Binding-site contacts:
Ligand atom C5 contacts residue ASN125 of chain 1.F at 3.5 Å.
Ligand atom O6 contacts residue SER127 of chain 1.F at 4.3 Å.
Ligand atom C1 contacts residue ASN113 of chain 1.F at 4.2 Å.
Ligand atom O7 contacts residue ASN125 of chain 1.F at 2.7 Å (h-bond).
Ligand atom C8 contacts residue ASN125 of chain 1.F at 4.1 Å.
Ligand atom C6 contacts residue ASN113 of chain 1.F at 3.9 Å.
Ligand atom C7 contacts residue ASN125 of chain 1.F at 2.9 Å.
Ligand atom N2 contacts residue ASN125 of chain 1.F at 2.7 Å (h-bond).
Ligand atom O5 contacts residue ASN125 of chain 1.F at 2.2 Å (h-bond).
Ligand atom C6 contacts residue VAL42 of chain 1.F at 4.4 Å (hydrophobic).
Ligand atom O6 contacts residue VAL42 of chain 1.F at 3.3 Å.
Ligand atom C2 contacts residue ASN125 of chain 1.F at 2.2 Å.
Ligand atom O5 contacts residue ASN113 of chain 1.F at 3.3 Å.
Ligand atom C4 contacts residue ASN125 of chain 1.F at 4.0 Å.
Ligand atom C3 contacts residue ASN125 of chain 1.F at 3.6 Å.
Ligand atom C5 contacts residue ASN113 of chain 1.F at 4.3 Å.
Ligand atom C1 contacts residue ASN125 of chain 1.F at 1.4 Å.
Ligand atom O6 contacts residue ASN113 of chain 1.F at 3.3 Å.

Sequence of chain 1.F:
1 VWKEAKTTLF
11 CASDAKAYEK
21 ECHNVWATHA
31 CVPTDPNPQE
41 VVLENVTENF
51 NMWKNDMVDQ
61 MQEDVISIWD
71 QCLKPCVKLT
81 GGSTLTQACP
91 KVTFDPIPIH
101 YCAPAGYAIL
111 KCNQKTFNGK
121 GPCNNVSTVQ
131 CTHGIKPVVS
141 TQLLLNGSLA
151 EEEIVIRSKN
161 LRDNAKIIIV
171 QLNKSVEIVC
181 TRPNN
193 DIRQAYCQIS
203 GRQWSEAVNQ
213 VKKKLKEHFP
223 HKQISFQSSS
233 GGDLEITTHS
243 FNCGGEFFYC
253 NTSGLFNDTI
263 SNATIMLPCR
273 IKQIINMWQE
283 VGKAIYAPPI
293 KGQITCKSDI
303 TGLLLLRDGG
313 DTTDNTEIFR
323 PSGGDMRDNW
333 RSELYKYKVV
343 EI

The protein below binds the small molecule below.
Small molecule (SMILES): CC(=O)N[C@@H]1[C@@H](O)[C@H](O)[C@@H](CO)O[C@H]1O